Sequence of chain 1.A:
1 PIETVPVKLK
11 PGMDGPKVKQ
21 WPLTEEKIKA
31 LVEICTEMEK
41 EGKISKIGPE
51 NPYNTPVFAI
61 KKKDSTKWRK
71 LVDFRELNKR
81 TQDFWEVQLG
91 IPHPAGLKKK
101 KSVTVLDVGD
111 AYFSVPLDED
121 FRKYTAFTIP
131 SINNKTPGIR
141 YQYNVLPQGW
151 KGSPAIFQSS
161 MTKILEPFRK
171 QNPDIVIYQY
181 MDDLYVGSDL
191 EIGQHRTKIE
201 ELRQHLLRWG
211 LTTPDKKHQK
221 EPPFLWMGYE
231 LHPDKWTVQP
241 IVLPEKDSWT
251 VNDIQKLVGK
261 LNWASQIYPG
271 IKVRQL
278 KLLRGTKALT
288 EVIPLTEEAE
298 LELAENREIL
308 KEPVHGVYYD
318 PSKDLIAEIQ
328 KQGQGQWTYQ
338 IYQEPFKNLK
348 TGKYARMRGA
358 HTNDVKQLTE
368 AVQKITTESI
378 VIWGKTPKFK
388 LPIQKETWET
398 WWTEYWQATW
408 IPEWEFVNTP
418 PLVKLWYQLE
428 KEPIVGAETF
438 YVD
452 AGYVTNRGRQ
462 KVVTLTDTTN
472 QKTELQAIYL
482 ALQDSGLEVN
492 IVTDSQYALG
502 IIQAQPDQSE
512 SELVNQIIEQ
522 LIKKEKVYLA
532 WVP

Binding-site contacts:
Ligand atom N8 contacts residue TYR185 of chain 1.A at 3.5 Å.
Ligand atom N14 contacts residue LEU97 of chain 1.A at 3.9 Å.
Ligand atom C11 contacts residue TYR315 of chain 1.A at 3.6 Å (hydrophobic).
Ligand atom C11 contacts residue LEU97 of chain 1.A at 4.1 Å (hydrophobic).
Ligand atom C10 contacts residue VAL103 of chain 1.A at 3.9 Å (hydrophobic).
Ligand atom C10 contacts residue LEU97 of chain 1.A at 3.9 Å (hydrophobic).
Ligand atom C9 contacts residue VAL103 of chain 1.A at 3.7 Å (hydrophobic).
Ligand atom OE contacts residue LEU231 of chain 1.A at 4.0 Å.
Ligand atom C4 contacts residue LEU97 of chain 1.A at 3.7 Å (hydrophobic).
Ligand atom C4 contacts residue TYR178 of chain 1.A at 3.4 Å (hydrophobic).
Ligand atom CB contacts residue TYR185 of chain 1.A at 3.4 Å (hydrophobic).
Ligand atom N3 contacts residue LEU97 of chain 1.A at 3.6 Å.
Ligand atom C7 contacts residue TYR185 of chain 1.A at 4.1 Å (hydrophobic).
Ligand atom C6 contacts residue TYR178 of chain 1.A at 3.8 Å (hydrophobic).
Ligand atom OE contacts residue VAL103 of chain 1.A at 3.3 Å.
Ligand atom C13 contacts residue LYS98 of chain 1.A at 3.3 Å.
Ligand atom C12 contacts residue VAL103 of chain 1.A at 4.0 Å (hydrophobic).
Ligand atom C2 contacts residue LEU97 of chain 1.A at 3.9 Å (hydrophobic).
Ligand atom CD contacts residue TYR185 of chain 1.A at 4.1 Å (hydrophobic).
Ligand atom CB contacts residue VAL176 of chain 1.A at 3.5 Å (hydrophobic).
Ligand atom C11 contacts residue HIS232 of chain 1.A at 3.2 Å.
Ligand atom N3 contacts residue TYR178 of chain 1.A at 3.7 Å.
Ligand atom CA contacts residue VAL176 of chain 1.A at 4.0 Å (hydrophobic).
Ligand atom CC contacts residue GLY187 of chain 1.A at 3.4 Å.
Ligand atom CC contacts residue VAL176 of chain 1.A at 3.7 Å (hydrophobic).
Ligand atom C12 contacts residue HIS232 of chain 1.A at 3.5 Å.
Ligand atom C13 contacts residue LYS100 of chain 1.A at 4.0 Å.
Ligand atom OE contacts residue TYR185 of chain 1.A at 4.1 Å.
Ligand atom CB contacts residue TYR178 of chain 1.A at 4.0 Å (hydrophobic).
Ligand atom N14 contacts residue LYS98 of chain 1.A at 4.0 Å.
Ligand atom C11 contacts residue VAL103 of chain 1.A at 3.8 Å (hydrophobic).
Ligand atom C15 contacts residue LEU97 of chain 1.A at 3.8 Å (hydrophobic).
Ligand atom CB contacts residue GLY187 of chain 1.A at 4.0 Å.
Ligand atom OE contacts residue PHE224 of chain 1.A at 3.7 Å.
Ligand atom CD contacts residue TRP226 of chain 1.A at 3.7 Å (hydrophobic).
Ligand atom C12 contacts residue PRO233 of chain 1.A at 3.6 Å (hydrophobic).
Ligand atom C12 contacts residue TYR315 of chain 1.A at 3.6 Å (hydrophobic).
Ligand atom C13 contacts residue LEU97 of chain 1.A at 3.9 Å (hydrophobic).
Ligand atom C5 contacts residue TYR178 of chain 1.A at 3.3 Å (hydrophobic).
Ligand atom CD contacts residue LEU231 of chain 1.A at 3.9 Å (hydrophobic).

A protein and the small-molecule ligand that binds it are described below.
Small molecule (SMILES): Cc1ccnc2c1NC(=O)c1cccnc1N2C1CC1